Sequence of chain 1.A:
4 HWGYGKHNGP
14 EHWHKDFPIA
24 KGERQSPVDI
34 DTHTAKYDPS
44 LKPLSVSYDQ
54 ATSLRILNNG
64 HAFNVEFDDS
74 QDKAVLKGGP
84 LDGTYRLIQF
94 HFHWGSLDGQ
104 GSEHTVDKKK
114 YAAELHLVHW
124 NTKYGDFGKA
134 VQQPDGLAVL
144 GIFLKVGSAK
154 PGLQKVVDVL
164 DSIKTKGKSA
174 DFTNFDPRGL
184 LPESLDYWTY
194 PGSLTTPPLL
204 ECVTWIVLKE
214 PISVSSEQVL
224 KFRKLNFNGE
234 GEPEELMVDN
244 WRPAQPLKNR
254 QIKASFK

This protein binds this small molecule.
Small molecule (SMILES): CN(C)c1nnc(CS(N)(=O)=O)s1

Binding-site contacts:
Ligand atom SA1 contacts residue GLN92 of chain 1.A at 3.9 Å.
Ligand atom CA4 contacts residue LEU197 of chain 1.A at 4.1 Å (hydrophobic).
Ligand atom CA1 contacts residue PHE130 of chain 1.A at 3.3 Å (hydrophobic).
Ligand atom SA2 contacts residue THR199 of chain 1.A at 4.3 Å.
Ligand atom CA4 contacts residue THR199 of chain 1.A at 3.4 Å.
Ligand atom NA4 contacts residue HIS96 of chain 1.A at 3.6 Å (h-bond).
Ligand atom CA2 contacts residue VAL121 of chain 1.A at 4.0 Å (hydrophobic).
Ligand atom SA1 contacts residue HIS94 of chain 1.A at 3.8 Å.
Ligand atom OA2 contacts residue THR199 of chain 1.A at 4.1 Å.
Ligand atom NA4 contacts residue THR199 of chain 1.A at 4.4 Å.
Ligand atom NA4 contacts residue HIS119 of chain 1.A at 3.5 Å (h-bond).
Ligand atom NA1 contacts residue PHE130 of chain 1.A at 3.5 Å.
Ligand atom SA2 contacts residue HIS94 of chain 1.A at 3.6 Å.
Ligand atom OA1 contacts residue ZN1 of chain 1.B at 3.2 Å.
Ligand atom OA1 contacts residue HIS94 of chain 1.A at 3.0 Å.
Ligand atom CA4 contacts residue HIS94 of chain 1.A at 4.3 Å.
Ligand atom SA1 contacts residue VAL121 of chain 1.A at 4.0 Å.
Ligand atom OA1 contacts residue HIS119 of chain 1.A at 4.1 Å.
Ligand atom NA4 contacts residue HIS94 of chain 1.A at 3.5 Å (h-bond).
Ligand atom CA2 contacts residue GLN92 of chain 1.A at 3.7 Å.
Ligand atom CA5 contacts residue THR199 of chain 1.A at 3.2 Å.
Ligand atom OA2 contacts residue ZN1 of chain 1.B at 4.4 Å.
Ligand atom NA3 contacts residue LEU197 of chain 1.A at 4.0 Å.
Ligand atom OA2 contacts residue THR198 of chain 1.A at 2.9 Å (h-bond).
Ligand atom OA2 contacts residue LEU197 of chain 1.A at 3.1 Å.
Ligand atom NA3 contacts residue THR199 of chain 1.A at 3.0 Å (h-bond).
Ligand atom SA2 contacts residue LEU197 of chain 1.A at 4.3 Å.
Ligand atom SA2 contacts residue THR198 of chain 1.A at 3.9 Å.
Ligand atom NA2 contacts residue LEU197 of chain 1.A at 4.0 Å.
Ligand atom NA4 contacts residue GLU106 of chain 1.A at 4.1 Å.
Ligand atom NA2 contacts residue THR199 of chain 1.A at 4.3 Å.
Ligand atom CA2 contacts residue PHE130 of chain 1.A at 3.6 Å (hydrophobic).
Ligand atom NA4 contacts residue THR198 of chain 1.A at 2.5 Å (h-bond).
Ligand atom CA5 contacts residue HIS94 of chain 1.A at 3.7 Å.
Ligand atom NA1 contacts residue GLN92 of chain 1.A at 4.3 Å.
Ligand atom SA2 contacts residue ZN1 of chain 1.B at 3.2 Å.
Ligand atom CA3 contacts residue GLN92 of chain 1.A at 4.4 Å.
Ligand atom OA1 contacts residue VAL121 of chain 1.A at 3.8 Å.
Ligand atom CA5 contacts residue ZN1 of chain 1.B at 3.8 Å.
Ligand atom NA4 contacts residue ZN1 of chain 1.B at 2.2 Å.